A small-molecule ligand and the protein it binds are described below.
Small molecule (SMILES): NC[C@@H](O)c1ccc(Cl)cc1

Sequence of chain 1.A:
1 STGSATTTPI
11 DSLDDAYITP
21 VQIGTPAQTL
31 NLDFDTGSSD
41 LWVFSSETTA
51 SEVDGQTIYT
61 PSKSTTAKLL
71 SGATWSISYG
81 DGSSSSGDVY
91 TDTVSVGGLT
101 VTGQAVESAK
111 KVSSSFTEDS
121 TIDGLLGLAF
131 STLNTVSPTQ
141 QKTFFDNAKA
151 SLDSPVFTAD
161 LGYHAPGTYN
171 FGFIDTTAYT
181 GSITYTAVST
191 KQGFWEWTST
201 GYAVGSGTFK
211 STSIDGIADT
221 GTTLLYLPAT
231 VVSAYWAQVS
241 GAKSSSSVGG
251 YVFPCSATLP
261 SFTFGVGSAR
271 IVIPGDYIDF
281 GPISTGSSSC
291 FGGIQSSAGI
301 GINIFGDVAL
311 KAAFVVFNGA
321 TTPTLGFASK

Binding-site contacts:
Ligand atom C1 contacts residue TYR79 of chain 1.A at 4.2 Å (hydrophobic).
Ligand atom CL contacts residue ILE217 of chain 1.A at 3.9 Å.
Ligand atom C5 contacts residue ILE304 of chain 1.A at 4.0 Å (hydrophobic).
Ligand atom C contacts residue GLY37 of chain 1.A at 3.4 Å.
Ligand atom C contacts residue TYR79 of chain 1.A at 4.1 Å (hydrophobic).
Ligand atom C5 contacts residue ILE217 of chain 1.A at 3.9 Å (hydrophobic).
Ligand atom C contacts residue ASP35 of chain 1.A at 3.3 Å.
Ligand atom CL contacts residue ILE300 of chain 1.A at 3.9 Å.
Ligand atom C contacts residue ASP219 of chain 1.A at 3.8 Å.
Ligand atom C7 contacts residue DMS1 of chain 1.G at 3.4 Å.
Ligand atom N contacts residue GLY37 of chain 1.A at 3.9 Å.
Ligand atom C7 contacts residue ASP219 of chain 1.A at 3.9 Å.
Ligand atom O contacts residue TYR79 of chain 1.A at 3.3 Å.
Ligand atom CL contacts residue ILE304 of chain 1.A at 3.7 Å.
Ligand atom C6 contacts residue ASP219 of chain 1.A at 4.3 Å.
Ligand atom C4 contacts residue ASP219 of chain 1.A at 4.3 Å.
Ligand atom C4 contacts residue ILE304 of chain 1.A at 3.5 Å (hydrophobic).
Ligand atom C3 contacts residue ASP219 of chain 1.A at 3.9 Å.
Ligand atom C2 contacts residue ASP219 of chain 1.A at 3.7 Å.
Ligand atom CL contacts residue ILE302 of chain 1.A at 3.3 Å.
Ligand atom C1 contacts residue GLY80 of chain 1.A at 3.6 Å.
Ligand atom C1 contacts residue DMS1 of chain 1.G at 3.4 Å.
Ligand atom N contacts residue ASP35 of chain 1.A at 2.9 Å (salt-bridge).
Ligand atom C1 contacts residue ASP219 of chain 1.A at 4.2 Å.
Ligand atom N contacts residue THR222 of chain 1.A at 3.9 Å.
Ligand atom C7 contacts residue PHE194 of chain 1.A at 4.0 Å (hydrophobic).
Ligand atom O contacts residue GLY80 of chain 1.A at 2.9 Å (h-bond).
Ligand atom C2 contacts residue DMS1 of chain 1.G at 3.7 Å.
Ligand atom C6 contacts residue ILE217 of chain 1.A at 3.6 Å (hydrophobic).
Ligand atom N contacts residue ASP219 of chain 1.A at 2.8 Å (salt-bridge).
Ligand atom C7 contacts residue GLY37 of chain 1.A at 3.6 Å.
Ligand atom C4 contacts residue THR222 of chain 1.A at 4.3 Å.
Ligand atom C3 contacts residue THR222 of chain 1.A at 3.8 Å.
Ligand atom C6 contacts residue DMS1 of chain 1.G at 4.3 Å.
Ligand atom C3 contacts residue GLY80 of chain 1.A at 3.8 Å.
Ligand atom C2 contacts residue GLY80 of chain 1.A at 4.0 Å.
Ligand atom C6 contacts residue PHE194 of chain 1.A at 3.7 Å (hydrophobic).
Ligand atom N contacts residue GLY221 of chain 1.A at 3.9 Å.
Ligand atom O contacts residue DMS1 of chain 1.G at 2.5 Å (h-bond).
Ligand atom C contacts residue DMS1 of chain 1.G at 3.8 Å.